Sequence of chain 4.C:
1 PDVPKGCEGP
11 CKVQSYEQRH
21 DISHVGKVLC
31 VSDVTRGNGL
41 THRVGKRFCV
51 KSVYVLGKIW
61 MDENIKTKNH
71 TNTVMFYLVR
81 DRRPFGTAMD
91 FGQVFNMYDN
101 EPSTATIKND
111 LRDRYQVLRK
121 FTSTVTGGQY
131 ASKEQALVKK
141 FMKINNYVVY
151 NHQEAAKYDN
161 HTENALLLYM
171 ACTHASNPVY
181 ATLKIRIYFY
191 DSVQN

Binding-site contacts:
Ligand atom C5 contacts residue PHE141 of chain 5.A at 3.4 Å (hydrophobic).
Ligand atom O2 contacts residue TYR188 of chain 5.A at 3.1 Å.
Ligand atom OP2 contacts residue ARG112 of chain 4.A at 3.1 Å (salt-bridge).
Ligand atom C3' contacts residue TYR188 of chain 5.A at 3.1 Å (hydrophobic).
Ligand atom OP1 contacts residue LYS120 of chain 4.A at 3.2 Å (salt-bridge).
Ligand atom O3' contacts residue TYR188 of chain 5.A at 2.8 Å (h-bond).
Ligand atom OP2 contacts residue LYS120 of chain 4.A at 2.7 Å (salt-bridge).
Ligand atom O4' contacts residue GLN116 of chain 4.A at 3.4 Å.
Ligand atom C2' contacts residue TYR188 of chain 5.A at 3.0 Å (hydrophobic).
Ligand atom O3' contacts residue ARG82 of chain 4.A at 3.0 Å (salt-bridge).
Ligand atom OP2 contacts residue LYS46 of chain 4.C at 3.6 Å.
Ligand atom OP1 contacts residue ARG112 of chain 4.A at 3.5 Å.
Ligand atom OP1 contacts residue ARG119 of chain 4.A at 3.4 Å.
Ligand atom O3' contacts residue ARG47 of chain 4.C at 3.2 Å (salt-bridge).
Ligand atom O3' contacts residue ASN195 of chain 4.C at 3.1 Å (h-bond).
Ligand atom N3 contacts residue PHE141 of chain 5.A at 3.6 Å.
Ligand atom OP2 contacts residue ARG186 of chain 5.A at 3.5 Å (salt-bridge).
Ligand atom OP1 contacts residue ARG47 of chain 4.C at 3.3 Å (salt-bridge).
Ligand atom OP1 contacts residue ARG82 of chain 4.A at 3.2 Å (salt-bridge).
Ligand atom P contacts residue TYR188 of chain 5.A at 3.5 Å.
Ligand atom O4' contacts residue ARG80 of chain 4.A at 3.4 Å (salt-bridge).
Ligand atom OP2 contacts residue TYR54 of chain 5.A at 2.8 Å (h-bond).
Ligand atom C2 contacts residue PHE141 of chain 5.A at 3.6 Å (hydrophobic).
Ligand atom OP1 contacts residue VAL117 of chain 4.A at 3.5 Å.
Ligand atom C5 contacts residue ASP2 of chain 5.A at 3.6 Å.
Ligand atom C4' contacts residue ARG80 of chain 4.A at 3.6 Å.
Ligand atom OP2 contacts residue ASN195 of chain 4.C at 3.1 Å (h-bond).
Ligand atom P contacts residue ARG47 of chain 4.C at 3.6 Å.
Ligand atom C4 contacts residue PHE141 of chain 5.A at 3.4 Å (hydrophobic).
Ligand atom P contacts residue ASP113 of chain 4.A at 3.5 Å.
Ligand atom C5' contacts residue ARG112 of chain 4.A at 3.3 Å.
Ligand atom N4 contacts residue LYS51 of chain 5.A at 3.4 Å.
Ligand atom C2' contacts residue CYS11 of chain 5.A at 3.6 Å (hydrophobic).
Ligand atom N7 contacts residue PHE141 of chain 5.A at 3.5 Å.
Ligand atom O3' contacts residue ASP113 of chain 4.A at 3.3 Å (salt-bridge).
Ligand atom OP1 contacts residue ASP113 of chain 4.A at 2.7 Å (salt-bridge).
Ligand atom O3' contacts residue LEU118 of chain 4.A at 3.5 Å (h-bond).
Ligand atom C5' contacts residue ARG47 of chain 4.C at 3.5 Å.
Ligand atom C2' contacts residue ASN195 of chain 4.C at 3.6 Å.
Ligand atom OP2 contacts residue TYR188 of chain 5.A at 3.1 Å (h-bond).

A protein and the small-molecule ligand that binds it are described below.
Small molecule (SMILES): Nc1ccn([C@H]2C[C@H](O[P](=O)(O)OC[C@H]3O[C@@H](n4cnc5c(N)ncnc54)C[C@@H]3O[P](=O)(O)OC[C@H]3O[C@@H](n4cnc5c(N)ncnc54)C[C@@H]3O[P](=O)(O)OC[C@H]3O[C@@H](n4ccc(N)nc4=O)C[C@@H]3O[P](=O)(O)OC[C@H]3O[C@@H](n4ccc(N)nc4=O)C[C@@H]3O[P](=O)(O)OC[C@H]3O[C@@H](n4cnc5c(N)ncnc54)C[C@@H]3O[P](=O)(O)OC[C@H]3O[C@@H](n4ccc(N)nc4=O)C[C@@H]3O)[C@@H](COP(=O)=O)O2)c(=O)n1

Sequence of chain 4.A:
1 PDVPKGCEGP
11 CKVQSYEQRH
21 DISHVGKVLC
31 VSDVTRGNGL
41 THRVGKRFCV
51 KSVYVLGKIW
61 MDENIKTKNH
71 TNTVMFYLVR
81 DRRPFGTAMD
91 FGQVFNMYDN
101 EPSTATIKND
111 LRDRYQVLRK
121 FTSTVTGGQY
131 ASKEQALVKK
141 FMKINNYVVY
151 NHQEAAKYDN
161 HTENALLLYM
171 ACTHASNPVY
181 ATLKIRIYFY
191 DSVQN

Sequence of chain 5.A:
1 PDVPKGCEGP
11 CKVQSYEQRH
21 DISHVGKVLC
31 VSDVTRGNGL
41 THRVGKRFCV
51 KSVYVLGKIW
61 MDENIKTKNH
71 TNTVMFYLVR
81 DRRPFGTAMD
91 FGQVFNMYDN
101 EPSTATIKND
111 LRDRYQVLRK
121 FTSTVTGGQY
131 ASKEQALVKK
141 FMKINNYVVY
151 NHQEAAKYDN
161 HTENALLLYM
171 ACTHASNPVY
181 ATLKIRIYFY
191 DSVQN